This protein binds this small molecule.
Small molecule (SMILES): CC(=O)N[C@H]1[C@H](O[C@H]2[C@H](O)[C@@H](NC(C)=O)CO[C@@H]2CO)O[C@H](CO)[C@@H](O[C@@H]2O[C@H](CO[C@H]3O[C@H](CO[C@H]4O[C@H](CO)[C@@H](O)[C@H](O)[C@@H]4O)[C@@H](O)[C@H](O[C@H]4O[C@H](CO)[C@@H](O)[C@H](O)[C@@H]4O)[C@@H]3O)[C@@H](O)[C@H](O[C@H]3O[C@H](CO)[C@@H](O)[C@H](O)[C@@H]3O[C@H]3O[C@H](CO)[C@@H](O)[C@H](O)[C@@H]3O[C@H]3O[C@H](CO)[C@@H](O)[C@H](O)[C@@H]3O)[C@@H]2O)[C@@H]1O

Sequence of chain 1.E:
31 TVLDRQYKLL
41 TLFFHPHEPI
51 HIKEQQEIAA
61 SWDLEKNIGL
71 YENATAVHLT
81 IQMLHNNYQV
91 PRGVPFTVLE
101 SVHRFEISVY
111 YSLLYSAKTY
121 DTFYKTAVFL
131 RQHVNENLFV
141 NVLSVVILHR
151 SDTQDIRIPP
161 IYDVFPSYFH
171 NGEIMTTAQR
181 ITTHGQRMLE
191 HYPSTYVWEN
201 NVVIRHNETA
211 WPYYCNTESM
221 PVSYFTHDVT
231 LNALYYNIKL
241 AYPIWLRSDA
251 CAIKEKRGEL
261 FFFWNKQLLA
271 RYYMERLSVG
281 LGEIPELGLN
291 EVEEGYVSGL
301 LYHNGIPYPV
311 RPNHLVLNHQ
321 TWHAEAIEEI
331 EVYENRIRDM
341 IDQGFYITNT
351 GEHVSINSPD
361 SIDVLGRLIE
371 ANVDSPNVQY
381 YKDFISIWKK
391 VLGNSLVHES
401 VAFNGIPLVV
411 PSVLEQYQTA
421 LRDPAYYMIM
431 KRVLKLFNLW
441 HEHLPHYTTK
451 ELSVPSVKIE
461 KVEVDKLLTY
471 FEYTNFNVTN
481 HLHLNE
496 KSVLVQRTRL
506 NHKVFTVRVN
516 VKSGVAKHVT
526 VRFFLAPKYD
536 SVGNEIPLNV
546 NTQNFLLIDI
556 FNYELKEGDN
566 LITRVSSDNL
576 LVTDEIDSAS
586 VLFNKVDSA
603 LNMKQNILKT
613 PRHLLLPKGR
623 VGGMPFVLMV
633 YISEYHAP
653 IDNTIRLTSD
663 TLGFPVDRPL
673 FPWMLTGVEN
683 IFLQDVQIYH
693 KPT

Sequence of chain 1.F:
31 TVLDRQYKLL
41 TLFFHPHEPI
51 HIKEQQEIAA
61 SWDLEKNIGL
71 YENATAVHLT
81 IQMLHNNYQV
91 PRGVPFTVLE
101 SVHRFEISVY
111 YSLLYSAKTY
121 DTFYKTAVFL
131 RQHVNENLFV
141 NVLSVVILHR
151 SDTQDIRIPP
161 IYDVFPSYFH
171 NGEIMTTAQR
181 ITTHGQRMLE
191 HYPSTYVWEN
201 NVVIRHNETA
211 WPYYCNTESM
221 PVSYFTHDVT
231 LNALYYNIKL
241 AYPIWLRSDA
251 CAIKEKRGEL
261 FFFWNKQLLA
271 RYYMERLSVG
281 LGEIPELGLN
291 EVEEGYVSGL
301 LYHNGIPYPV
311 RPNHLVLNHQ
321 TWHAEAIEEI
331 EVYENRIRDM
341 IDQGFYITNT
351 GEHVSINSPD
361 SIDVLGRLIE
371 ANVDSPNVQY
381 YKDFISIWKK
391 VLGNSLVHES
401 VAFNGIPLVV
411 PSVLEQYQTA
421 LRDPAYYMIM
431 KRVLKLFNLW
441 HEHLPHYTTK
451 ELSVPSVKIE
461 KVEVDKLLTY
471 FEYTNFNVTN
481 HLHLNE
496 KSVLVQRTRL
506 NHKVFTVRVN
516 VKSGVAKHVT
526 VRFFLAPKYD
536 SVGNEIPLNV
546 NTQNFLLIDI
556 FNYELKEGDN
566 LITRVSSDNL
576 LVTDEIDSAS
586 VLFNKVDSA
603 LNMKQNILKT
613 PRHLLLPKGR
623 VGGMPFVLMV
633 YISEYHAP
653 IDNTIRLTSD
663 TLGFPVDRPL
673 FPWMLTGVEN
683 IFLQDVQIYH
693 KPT

Binding-site contacts:
Ligand atom O5 contacts residue ALA76 of chain 1.F at 3.8 Å.
Ligand atom C1 contacts residue ARG247 of chain 1.F at 3.6 Å.
Ligand atom C8 contacts residue PHE105 of chain 1.F at 3.4 Å (hydrophobic).
Ligand atom C4 contacts residue ARG247 of chain 1.F at 3.8 Å.
Ligand atom C2 contacts residue ASN73 of chain 1.F at 2.4 Å.
Ligand atom O4 contacts residue VAL378 of chain 1.F at 3.3 Å (h-bond).
Ligand atom C7 contacts residue ASN73 of chain 1.F at 3.1 Å.
Ligand atom C5 contacts residue ASN73 of chain 1.F at 3.7 Å.
Ligand atom O7 contacts residue ASN73 of chain 1.F at 3.2 Å (h-bond).
Ligand atom C6 contacts residue ASN349 of chain 1.F at 2.8 Å.
Ligand atom O3 contacts residue ASN349 of chain 1.F at 3.0 Å (h-bond).
Ligand atom C5 contacts residue ARG247 of chain 1.F at 3.6 Å.
Ligand atom O6 contacts residue ARG247 of chain 1.F at 3.6 Å.
Ligand atom O6 contacts residue ASN357 of chain 1.E at 3.9 Å.
Ligand atom O6 contacts residue SER112 of chain 1.F at 3.1 Å (h-bond).
Ligand atom C2 contacts residue ARG247 of chain 1.F at 3.4 Å.
Ligand atom N2 contacts residue ASN73 of chain 1.F at 2.7 Å (h-bond).
Ligand atom C8 contacts residue LEU79 of chain 1.F at 3.9 Å (hydrophobic).
Ligand atom C5 contacts residue ASN349 of chain 1.F at 3.8 Å.
Ligand atom O2 contacts residue ARG247 of chain 1.F at 3.3 Å (salt-bridge).
Ligand atom C4 contacts residue PRO376 of chain 1.F at 3.3 Å (hydrophobic).
Ligand atom O6 contacts residue VAL373 of chain 1.F at 2.9 Å (h-bond).
Ligand atom O4 contacts residue ARG247 of chain 1.F at 2.7 Å (salt-bridge).
Ligand atom O5 contacts residue ASN73 of chain 1.F at 2.5 Å (h-bond).
Ligand atom C6 contacts residue VAL373 of chain 1.F at 3.5 Å (hydrophobic).
Ligand atom C6 contacts residue ARG247 of chain 1.F at 3.9 Å.
Ligand atom O3 contacts residue PRO376 of chain 1.F at 3.1 Å (h-bond).
Ligand atom C6 contacts residue SER375 of chain 1.F at 3.6 Å.
Ligand atom C1 contacts residue ASN73 of chain 1.F at 1.4 Å.
Ligand atom O2 contacts residue PRO376 of chain 1.F at 3.6 Å.
Ligand atom C6 contacts residue LEU79 of chain 1.F at 4.0 Å (hydrophobic).
Ligand atom O4 contacts residue ASN377 of chain 1.F at 3.7 Å.
Ligand atom C3 contacts residue ASN73 of chain 1.F at 3.7 Å.
Ligand atom C4 contacts residue SER375 of chain 1.F at 4.0 Å.
Ligand atom C3 contacts residue PRO376 of chain 1.F at 3.8 Å (hydrophobic).
Ligand atom O5 contacts residue SER112 of chain 1.F at 3.9 Å.
Ligand atom O2 contacts residue GLU442 of chain 1.E at 3.8 Å.
Ligand atom C6 contacts residue VAL378 of chain 1.F at 4.0 Å (hydrophobic).
Ligand atom O6 contacts residue ASN349 of chain 1.F at 2.6 Å (h-bond).
Ligand atom O4 contacts residue PRO376 of chain 1.F at 3.5 Å (h-bond).